Sequence of chain 1.B:
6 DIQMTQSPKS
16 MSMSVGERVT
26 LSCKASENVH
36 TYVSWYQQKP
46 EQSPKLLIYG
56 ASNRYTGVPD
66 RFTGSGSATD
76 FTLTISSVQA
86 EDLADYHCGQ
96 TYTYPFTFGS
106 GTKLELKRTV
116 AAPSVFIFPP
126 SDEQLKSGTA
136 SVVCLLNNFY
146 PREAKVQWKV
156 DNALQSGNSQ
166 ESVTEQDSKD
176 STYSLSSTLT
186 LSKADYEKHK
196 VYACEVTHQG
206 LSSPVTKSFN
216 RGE

Binding-site contacts:
Ligand atom C contacts residue TYR97 of chain 1.B at 3.8 Å (hydrophobic).
Ligand atom C contacts residue THR98 of chain 1.B at 3.9 Å.
Ligand atom S1 contacts residue PHE101 of chain 1.B at 4.2 Å.
Ligand atom S1 contacts residue BGC1 of chain 1.E at 1.8 Å.
Ligand atom N4 contacts residue TYR37 of chain 1.B at 3.4 Å (h-bond).
Ligand atom C8 contacts residue TYR97 of chain 1.B at 3.6 Å (hydrophobic).
Ligand atom N2 contacts residue TYR97 of chain 1.B at 3.5 Å (h-bond).
Ligand atom CE contacts residue TYR97 of chain 1.B at 3.6 Å (hydrophobic).
Ligand atom N4 contacts residue BGC1 of chain 1.E at 3.8 Å.
Ligand atom S1 contacts residue THR98 of chain 1.B at 4.5 Å.
Ligand atom CD contacts residue TYR97 of chain 1.B at 3.5 Å (hydrophobic).
Ligand atom S1 contacts residue TYR97 of chain 1.B at 3.1 Å (h-bond).
Ligand atom C8 contacts residue TYR37 of chain 1.B at 3.9 Å (hydrophobic).
Ligand atom CA contacts residue TYR97 of chain 1.B at 4.0 Å (hydrophobic).
Ligand atom CB contacts residue THR98 of chain 1.B at 3.5 Å.
Ligand atom CG contacts residue TYR97 of chain 1.B at 3.6 Å (hydrophobic).
Ligand atom S1 contacts residue THR96 of chain 1.B at 3.6 Å.
Ligand atom CB contacts residue TYR97 of chain 1.B at 3.5 Å (hydrophobic).
Ligand atom O contacts residue THR98 of chain 1.B at 2.9 Å (h-bond).
Ligand atom C7 contacts residue BGC1 of chain 1.E at 2.7 Å.
Ligand atom NZ contacts residue TYR37 of chain 1.B at 4.3 Å.
Ligand atom CE contacts residue TYR37 of chain 1.B at 4.4 Å (hydrophobic).
Ligand atom NZ contacts residue TYR97 of chain 1.B at 3.0 Å (h-bond).
Ligand atom O contacts residue TYR97 of chain 1.B at 4.0 Å.
Ligand atom C8 contacts residue THR96 of chain 1.B at 4.5 Å.
Ligand atom C8 contacts residue BGC1 of chain 1.E at 3.4 Å.
Ligand atom C7 contacts residue THR96 of chain 1.B at 3.2 Å.
Ligand atom C7 contacts residue TYR37 of chain 1.B at 4.2 Å (hydrophobic).
Ligand atom CA contacts residue THR98 of chain 1.B at 4.2 Å.
Ligand atom C7 contacts residue TYR97 of chain 1.B at 3.3 Å (hydrophobic).
Ligand atom NZ contacts residue BGC1 of chain 1.E at 4.1 Å.

A protein and the small-molecule ligand that binds it are described below.
Small molecule (SMILES): [H]/N=C(/CS)NCCCC[C@H](NC(C)=O)C(N)=O